Sequence of chain 57.C:
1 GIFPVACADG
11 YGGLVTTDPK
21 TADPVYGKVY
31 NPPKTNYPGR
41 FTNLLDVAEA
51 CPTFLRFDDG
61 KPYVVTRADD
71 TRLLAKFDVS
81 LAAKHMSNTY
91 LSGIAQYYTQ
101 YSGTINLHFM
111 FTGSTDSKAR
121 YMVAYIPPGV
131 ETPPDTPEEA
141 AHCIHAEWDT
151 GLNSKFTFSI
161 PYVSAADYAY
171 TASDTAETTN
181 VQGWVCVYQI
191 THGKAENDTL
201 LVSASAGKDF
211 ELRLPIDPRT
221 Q

Binding-site contacts:
Ligand atom C4 contacts residue LYS193 of chain 58.A at 3.4 Å.
Ligand atom O6B contacts residue LYS193 of chain 58.A at 4.1 Å.
Ligand atom O1S contacts residue ASP58 of chain 57.C at 4.1 Å.
Ligand atom O2S contacts residue ASP59 of chain 57.C at 3.2 Å.
Ligand atom S2 contacts residue ARG135 of chain 58.B at 4.0 Å.
Ligand atom O1S contacts residue ASP59 of chain 57.C at 3.0 Å.
Ligand atom O2S contacts residue ASP58 of chain 57.C at 2.3 Å (salt-bridge).
Ligand atom O3S contacts residue THR134 of chain 58.B at 3.3 Å (h-bond).
Ligand atom O6S contacts residue ARG56 of chain 57.C at 3.7 Å.
Ligand atom O5S contacts residue ARG135 of chain 58.B at 3.6 Å.
Ligand atom O3 contacts residue ARG56 of chain 57.C at 3.9 Å.
Ligand atom O5S contacts residue ARG56 of chain 57.C at 3.6 Å (salt-bridge).
Ligand atom O6S contacts residue ARG135 of chain 58.B at 3.7 Å.
Ligand atom O6S contacts residue LYS193 of chain 58.A at 3.4 Å.
Ligand atom S2 contacts residue ARG56 of chain 57.C at 3.4 Å (salt-bridge).
Ligand atom C2 contacts residue LYS193 of chain 58.A at 3.6 Å.
Ligand atom O6 contacts residue ARG135 of chain 58.B at 3.6 Å.
Ligand atom O6S contacts residue ASN88 of chain 57.C at 3.9 Å.
Ligand atom O4 contacts residue THR195 of chain 58.A at 3.7 Å.
Ligand atom O3 contacts residue ASP59 of chain 57.C at 4.0 Å.
Ligand atom S1 contacts residue ASP58 of chain 57.C at 3.7 Å.
Ligand atom N2 contacts residue ARG56 of chain 57.C at 3.9 Å.
Ligand atom O5 contacts residue LYS193 of chain 58.A at 3.6 Å.
Ligand atom O3S contacts residue LYS193 of chain 58.A at 3.1 Å (salt-bridge).
Ligand atom O3 contacts residue LYS193 of chain 58.A at 2.8 Å (salt-bridge).
Ligand atom S2 contacts residue ASN88 of chain 57.C at 4.0 Å.
Ligand atom C3 contacts residue LYS193 of chain 58.A at 3.6 Å.
Ligand atom C6 contacts residue THR134 of chain 58.B at 3.5 Å.
Ligand atom O1 contacts residue ASP133 of chain 58.B at 4.1 Å.
Ligand atom C3 contacts residue ARG56 of chain 57.C at 3.9 Å.
Ligand atom O5 contacts residue ARG135 of chain 58.B at 3.2 Å.
Ligand atom C6 contacts residue ARG135 of chain 58.B at 3.8 Å.
Ligand atom C1 contacts residue ASP133 of chain 58.B at 4.0 Å.
Ligand atom O2S contacts residue ARG56 of chain 57.C at 4.1 Å.
Ligand atom O5S contacts residue ASN88 of chain 57.C at 3.0 Å (h-bond).
Ligand atom C5 contacts residue ARG135 of chain 58.B at 4.1 Å.
Ligand atom O6 contacts residue LYS193 of chain 58.A at 3.5 Å.
Ligand atom C5 contacts residue THR134 of chain 58.B at 3.9 Å.
Ligand atom O4S contacts residue ARG56 of chain 57.C at 2.5 Å (salt-bridge).
Ligand atom S1 contacts residue ASP59 of chain 57.C at 3.7 Å.

Sequence of chain 58.B:
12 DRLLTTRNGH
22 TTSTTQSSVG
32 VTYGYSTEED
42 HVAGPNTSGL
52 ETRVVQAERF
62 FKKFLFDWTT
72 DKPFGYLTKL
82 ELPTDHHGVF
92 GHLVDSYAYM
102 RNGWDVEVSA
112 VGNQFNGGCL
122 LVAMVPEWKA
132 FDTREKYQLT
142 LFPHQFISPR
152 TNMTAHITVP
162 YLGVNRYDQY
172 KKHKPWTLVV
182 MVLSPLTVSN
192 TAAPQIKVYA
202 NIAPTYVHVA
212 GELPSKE

The protein below binds the small molecule below.
Small molecule (SMILES): O=C(O)[C@@H]1O[C@@H](O[C@H]2[C@H](O)[C@@H](NS(=O)(=O)O)[C@@H](O)O[C@@H]2COS(=O)(=O)O)[C@H](OS(=O)(=O)O)[C@@H](O)[C@@H]1O[C@H]1O[C@H](COS(=O)(=O)O)[C@@H](O)[C@H](O)[C@H]1NS(=O)(=O)O

Sequence of chain 58.A:
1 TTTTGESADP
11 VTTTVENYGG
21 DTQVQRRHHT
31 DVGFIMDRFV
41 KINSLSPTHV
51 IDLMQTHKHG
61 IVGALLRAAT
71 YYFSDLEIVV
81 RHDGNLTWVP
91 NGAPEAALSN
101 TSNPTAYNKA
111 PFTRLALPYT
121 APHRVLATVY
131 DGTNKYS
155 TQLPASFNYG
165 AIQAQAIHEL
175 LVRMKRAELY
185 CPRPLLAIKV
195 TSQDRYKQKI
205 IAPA